Sequence of chain 58.B:
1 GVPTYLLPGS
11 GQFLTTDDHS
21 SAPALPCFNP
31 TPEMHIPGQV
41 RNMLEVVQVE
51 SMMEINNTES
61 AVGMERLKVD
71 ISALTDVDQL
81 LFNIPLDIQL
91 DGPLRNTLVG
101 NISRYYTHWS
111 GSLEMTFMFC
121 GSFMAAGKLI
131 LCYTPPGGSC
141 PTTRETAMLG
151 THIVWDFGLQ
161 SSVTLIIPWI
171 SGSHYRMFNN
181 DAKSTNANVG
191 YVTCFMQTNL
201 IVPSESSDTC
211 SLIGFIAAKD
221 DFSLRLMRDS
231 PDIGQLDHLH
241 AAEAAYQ

Binding-site contacts:
Ligand atom C3A contacts residue ILE182 of chain 57.A at 3.2 Å (hydrophobic).
Ligand atom F2 contacts residue ALA145 of chain 57.A at 3.0 Å.
Ligand atom CM6 contacts residue ILE217 of chain 57.A at 3.4 Å (hydrophobic).
Ligand atom F2 contacts residue ALA169 of chain 57.A at 2.2 Å.
Ligand atom F1 contacts residue VAL171 of chain 57.A at 3.0 Å.
Ligand atom C2B contacts residue ILE119 of chain 57.A at 3.5 Å (hydrophobic).
Ligand atom F3 contacts residue ILE182 of chain 57.A at 3.2 Å.
Ligand atom C3B contacts residue ILE119 of chain 57.A at 3.5 Å (hydrophobic).
Ligand atom C6B contacts residue ILE95 of chain 57.A at 3.6 Å (hydrophobic).
Ligand atom CM6 contacts residue ILE184 of chain 57.A at 3.5 Å (hydrophobic).
Ligand atom C1B contacts residue ILE95 of chain 57.A at 3.5 Å (hydrophobic).
Ligand atom N3A contacts residue ILE184 of chain 57.A at 3.9 Å.
Ligand atom O1A contacts residue ILE182 of chain 57.A at 3.9 Å.
Ligand atom N1A contacts residue LEU220 of chain 57.A at 3.0 Å.
Ligand atom F2 contacts residue SER170 of chain 57.A at 3.5 Å.
Ligand atom CM4 contacts residue ALA145 of chain 57.A at 3.5 Å (hydrophobic).
Ligand atom O1A contacts residue ALA145 of chain 57.A at 3.8 Å.
Ligand atom O1A contacts residue LEU220 of chain 57.A at 3.4 Å.
Ligand atom C2A contacts residue LEU220 of chain 57.A at 3.8 Å (hydrophobic).
Ligand atom F3 contacts residue ALA169 of chain 57.A at 3.7 Å.
Ligand atom N3A contacts residue PHE147 of chain 57.A at 3.6 Å.
Ligand atom O1 contacts residue ILE217 of chain 57.A at 3.3 Å.
Ligand atom F3 contacts residue LEU14 of chain 58.B at 3.9 Å.
Ligand atom F1 contacts residue ALA145 of chain 57.A at 3.0 Å.
Ligand atom CM2 contacts residue ILE119 of chain 57.A at 3.5 Å (hydrophobic).
Ligand atom CM2 contacts residue TRP93 of chain 57.A at 3.9 Å (hydrophobic).
Ligand atom F3 contacts residue ALA24 of chain 57.B at 3.9 Å.
Ligand atom CM6 contacts residue MET187 of chain 57.A at 3.8 Å (hydrophobic).
Ligand atom F1 contacts residue SER170 of chain 57.A at 3.7 Å.
Ligand atom CM4 contacts residue ALA169 of chain 57.A at 3.5 Å (hydrophobic).
Ligand atom C6B contacts residue ILE184 of chain 57.A at 3.7 Å (hydrophobic).
Ligand atom O1B contacts residue ILE95 of chain 57.A at 3.0 Å.
Ligand atom C2A contacts residue ILE182 of chain 57.A at 3.6 Å (hydrophobic).
Ligand atom CM4 contacts residue ILE182 of chain 57.A at 3.6 Å (hydrophobic).
Ligand atom F2 contacts residue PHE147 of chain 57.A at 3.2 Å.
Ligand atom N3A contacts residue ILE182 of chain 57.A at 3.0 Å.
Ligand atom F2 contacts residue MET146 of chain 57.A at 3.7 Å.
Ligand atom C5B contacts residue ILE184 of chain 57.A at 3.4 Å (hydrophobic).
Ligand atom C4 contacts residue PHE115 of chain 57.A at 3.3 Å (hydrophobic).
Ligand atom CM3 contacts residue THR97 of chain 57.A at 3.9 Å.

This small molecule binds to this protein.
Small molecule (SMILES): Cc1cc(CCCOc2c(C)cc(-c3noc(C(F)(F)F)n3)cc2C)on1

Sequence of chain 57.B:
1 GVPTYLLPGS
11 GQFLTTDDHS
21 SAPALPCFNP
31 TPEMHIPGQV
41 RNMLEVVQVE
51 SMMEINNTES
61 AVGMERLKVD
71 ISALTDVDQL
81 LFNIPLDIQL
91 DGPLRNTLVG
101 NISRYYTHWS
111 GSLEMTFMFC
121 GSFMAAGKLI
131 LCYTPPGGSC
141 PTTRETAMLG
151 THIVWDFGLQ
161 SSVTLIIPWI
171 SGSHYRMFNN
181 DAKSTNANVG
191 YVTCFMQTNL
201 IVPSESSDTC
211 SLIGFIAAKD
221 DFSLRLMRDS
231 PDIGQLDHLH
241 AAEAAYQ

Sequence of chain 57.A:
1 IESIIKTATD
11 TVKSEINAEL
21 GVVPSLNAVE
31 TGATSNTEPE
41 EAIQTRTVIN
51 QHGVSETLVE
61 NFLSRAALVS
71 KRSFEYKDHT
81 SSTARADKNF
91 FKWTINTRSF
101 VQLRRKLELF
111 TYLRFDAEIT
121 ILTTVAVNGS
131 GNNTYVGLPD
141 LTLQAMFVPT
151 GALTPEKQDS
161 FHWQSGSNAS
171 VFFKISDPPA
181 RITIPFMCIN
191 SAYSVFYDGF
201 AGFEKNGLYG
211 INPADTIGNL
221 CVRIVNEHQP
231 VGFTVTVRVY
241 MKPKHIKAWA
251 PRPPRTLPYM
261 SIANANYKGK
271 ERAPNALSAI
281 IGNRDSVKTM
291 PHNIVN